Sequence of chain 1.C:
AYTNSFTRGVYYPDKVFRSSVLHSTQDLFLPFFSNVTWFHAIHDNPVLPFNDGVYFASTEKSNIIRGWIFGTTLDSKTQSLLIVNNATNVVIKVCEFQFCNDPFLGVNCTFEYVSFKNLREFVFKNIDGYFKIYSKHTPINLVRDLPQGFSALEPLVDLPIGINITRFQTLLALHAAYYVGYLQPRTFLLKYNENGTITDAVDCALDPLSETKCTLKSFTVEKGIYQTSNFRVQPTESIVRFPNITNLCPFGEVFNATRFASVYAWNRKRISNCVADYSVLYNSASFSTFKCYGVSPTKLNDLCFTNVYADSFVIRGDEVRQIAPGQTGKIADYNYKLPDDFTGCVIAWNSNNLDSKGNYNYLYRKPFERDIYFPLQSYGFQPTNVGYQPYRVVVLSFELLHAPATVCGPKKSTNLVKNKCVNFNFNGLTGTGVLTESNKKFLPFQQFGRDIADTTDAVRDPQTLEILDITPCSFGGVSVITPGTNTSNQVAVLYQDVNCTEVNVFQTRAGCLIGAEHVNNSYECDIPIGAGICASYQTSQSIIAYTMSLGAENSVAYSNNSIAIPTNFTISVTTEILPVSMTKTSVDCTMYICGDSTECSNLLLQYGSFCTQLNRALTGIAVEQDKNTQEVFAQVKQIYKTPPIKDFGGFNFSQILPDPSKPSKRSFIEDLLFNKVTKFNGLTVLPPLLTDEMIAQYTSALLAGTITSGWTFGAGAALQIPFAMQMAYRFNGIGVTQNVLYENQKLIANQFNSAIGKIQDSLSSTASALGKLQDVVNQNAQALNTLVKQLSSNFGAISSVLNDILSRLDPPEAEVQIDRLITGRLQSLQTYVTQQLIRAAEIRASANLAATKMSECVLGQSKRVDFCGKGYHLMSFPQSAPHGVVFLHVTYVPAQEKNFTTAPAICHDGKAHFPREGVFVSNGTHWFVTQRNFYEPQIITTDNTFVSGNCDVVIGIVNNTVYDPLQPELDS

The protein below binds the small molecule below.
Small molecule (SMILES): CC(=O)N[C@H]1[C@H](O[C@H]2[C@H](O)[C@@H](NC(C)=O)CO[C@@H]2CO)O[C@H](CO)[C@@H](O)[C@@H]1O

Binding-site contacts:
Ligand atom O4 contacts residue LEU896 of chain 1.C at 4.2 Å.
Ligand atom C5 contacts residue LEU896 of chain 1.C at 4.2 Å (hydrophobic).
Ligand atom C8 contacts residue LEU896 of chain 1.C at 4.0 Å (hydrophobic).
Ligand atom C1 contacts residue LEU896 of chain 1.C at 4.3 Å (hydrophobic).
Ligand atom O6 contacts residue GLN900 of chain 1.C at 3.9 Å.
Ligand atom C7 contacts residue LEU896 of chain 1.C at 4.0 Å (hydrophobic).
Ligand atom C1 contacts residue ASN691 of chain 1.C at 1.5 Å.
Ligand atom O7 contacts residue LEU896 of chain 1.C at 3.6 Å.
Ligand atom C8 contacts residue ASN691 of chain 1.C at 4.4 Å.
Ligand atom C4 contacts residue ASN691 of chain 1.C at 4.3 Å.
Ligand atom C7 contacts residue ASN691 of chain 1.C at 3.3 Å.
Ligand atom O5 contacts residue ASN691 of chain 1.C at 2.4 Å (h-bond).
Ligand atom N2 contacts residue ASN691 of chain 1.C at 2.9 Å (h-bond).
Ligand atom O7 contacts residue GLN1045 of chain 1.C at 4.1 Å.
Ligand atom C3 contacts residue ASN691 of chain 1.C at 3.9 Å.
Ligand atom C2 contacts residue ASN691 of chain 1.C at 2.5 Å.
Ligand atom C5 contacts residue ASN691 of chain 1.C at 3.8 Å.
Ligand atom O7 contacts residue ASN691 of chain 1.C at 3.4 Å (h-bond).